The small molecule below binds the protein below.
Small molecule (SMILES): Cc1cn([C@H]2C[C@H](O[P](=O)(O)OC[C@H]3O[C@@H](n4cnc5c(=O)nc(N)[nH]c54)C[C@@H]3O[P](=O)(O)OC[C@H]3O[C@@H](n4ccc(N)nc4=O)C[C@@H]3O)[C@@H](CO[P](=O)(O)O[C@H]3C[C@H](n4cc(C)c(=O)[nH]c4=O)O[C@@H]3CO[P](=O)(O)O[C@H]3C[C@H](n4cnc5c(N)ncnc54)O[C@@H]3CO[P](=O)(O)O[C@H]3C[C@H](n4cnc5c(N)ncnc54)O[C@@H]3CO[P](=O)(O)O[C@H]3C[C@H](n4cc(C)c(=O)[nH]c4=O)O[C@@H]3CO[P](=O)(O)O[C@H]3C[C@H](n4cnc5c(=O)nc(N)[nH]c54)O[C@@H]3CO)O2)c(=O)[nH]c1=O

Binding-site contacts:
Ligand atom O4 contacts residue DA4 of chain 1.C at 3.1 Å (h-bond).
Ligand atom O2 contacts residue ARG51 of chain 1.A at 2.9 Å (salt-bridge).
Ligand atom N6 contacts residue DA4 of chain 1.C at 3.2 Å (h-bond).
Ligand atom O4' contacts residue ALA29 of chain 1.A at 3.3 Å (h-bond).
Ligand atom N1 contacts residue DT5 of chain 1.C at 2.9 Å (h-bond).
Ligand atom N3 contacts residue TRP26 of chain 1.A at 2.9 Å (h-bond).
Ligand atom N6 contacts residue DT5 of chain 1.C at 3.0 Å (h-bond).
Ligand atom N1 contacts residue DC8 of chain 1.C at 2.9 Å (h-bond).
Ligand atom O4 contacts residue DT2 of chain 1.C at 3.3 Å (h-bond).
Ligand atom OP1 contacts residue LYS24 of chain 1.A at 3.3 Å.
Ligand atom N3 contacts residue DG1 of chain 1.C at 2.8 Å (h-bond).
Ligand atom O2 contacts residue DG1 of chain 1.C at 2.7 Å (h-bond).
Ligand atom O6 contacts residue DC8 of chain 1.C at 2.9 Å (h-bond).
Ligand atom N2 contacts residue DA3 of chain 1.C at 3.4 Å (h-bond).
Ligand atom N1 contacts residue DT2 of chain 1.C at 2.9 Å (h-bond).
Ligand atom N1 contacts residue DT6 of chain 1.C at 3.0 Å (h-bond).
Ligand atom C4' contacts residue TRP26 of chain 1.A at 3.5 Å (hydrophobic).
Ligand atom O4 contacts residue DA3 of chain 1.C at 3.0 Å (h-bond).
Ligand atom O6 contacts residue DG7 of chain 1.C at 3.4 Å (h-bond).
Ligand atom N3 contacts residue DA3 of chain 1.C at 2.8 Å (h-bond).
Ligand atom C4 contacts residue LEU28 of chain 1.A at 3.4 Å (hydrophobic).
Ligand atom N6 contacts residue DT6 of chain 1.C at 3.2 Å (h-bond).
Ligand atom O2 contacts residue TRP26 of chain 1.A at 3.5 Å.
Ligand atom O6 contacts residue DG1 of chain 1.C at 3.3 Å (h-bond).
Ligand atom N9 contacts residue LEU28 of chain 1.A at 3.5 Å.
Ligand atom OP1 contacts residue LYS31 of chain 1.A at 3.1 Å (salt-bridge).
Ligand atom O5' contacts residue LYS31 of chain 1.A at 3.5 Å (salt-bridge).
Ligand atom O6 contacts residue DT2 of chain 1.C at 2.8 Å (h-bond).
Ligand atom O4' contacts residue PRO30 of chain 1.A at 3.4 Å.
Ligand atom O4' contacts residue ARG51 of chain 1.A at 3.1 Å (salt-bridge).
Ligand atom N2 contacts residue DC8 of chain 1.C at 2.7 Å (h-bond).
Ligand atom O3' contacts residue TYR49 of chain 1.A at 3.4 Å.
Ligand atom O2 contacts residue DG7 of chain 1.C at 2.6 Å (h-bond).
Ligand atom N3 contacts residue DA4 of chain 1.C at 2.9 Å (h-bond).
Ligand atom N4 contacts residue DG1 of chain 1.C at 2.9 Å (h-bond).
Ligand atom C2 contacts residue DG7 of chain 1.C at 3.5 Å.
Ligand atom C4' contacts residue ALA29 of chain 1.A at 3.5 Å (hydrophobic).
Ligand atom C1' contacts residue ALA29 of chain 1.A at 3.4 Å (hydrophobic).
Ligand atom C2 contacts residue DG1 of chain 1.C at 3.5 Å.
Ligand atom O4' contacts residue TRP26 of chain 1.A at 3.4 Å.

Sequence of chain 1.A:
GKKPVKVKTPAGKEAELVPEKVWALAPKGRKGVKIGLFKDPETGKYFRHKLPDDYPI